Sequence of chain 1.A:
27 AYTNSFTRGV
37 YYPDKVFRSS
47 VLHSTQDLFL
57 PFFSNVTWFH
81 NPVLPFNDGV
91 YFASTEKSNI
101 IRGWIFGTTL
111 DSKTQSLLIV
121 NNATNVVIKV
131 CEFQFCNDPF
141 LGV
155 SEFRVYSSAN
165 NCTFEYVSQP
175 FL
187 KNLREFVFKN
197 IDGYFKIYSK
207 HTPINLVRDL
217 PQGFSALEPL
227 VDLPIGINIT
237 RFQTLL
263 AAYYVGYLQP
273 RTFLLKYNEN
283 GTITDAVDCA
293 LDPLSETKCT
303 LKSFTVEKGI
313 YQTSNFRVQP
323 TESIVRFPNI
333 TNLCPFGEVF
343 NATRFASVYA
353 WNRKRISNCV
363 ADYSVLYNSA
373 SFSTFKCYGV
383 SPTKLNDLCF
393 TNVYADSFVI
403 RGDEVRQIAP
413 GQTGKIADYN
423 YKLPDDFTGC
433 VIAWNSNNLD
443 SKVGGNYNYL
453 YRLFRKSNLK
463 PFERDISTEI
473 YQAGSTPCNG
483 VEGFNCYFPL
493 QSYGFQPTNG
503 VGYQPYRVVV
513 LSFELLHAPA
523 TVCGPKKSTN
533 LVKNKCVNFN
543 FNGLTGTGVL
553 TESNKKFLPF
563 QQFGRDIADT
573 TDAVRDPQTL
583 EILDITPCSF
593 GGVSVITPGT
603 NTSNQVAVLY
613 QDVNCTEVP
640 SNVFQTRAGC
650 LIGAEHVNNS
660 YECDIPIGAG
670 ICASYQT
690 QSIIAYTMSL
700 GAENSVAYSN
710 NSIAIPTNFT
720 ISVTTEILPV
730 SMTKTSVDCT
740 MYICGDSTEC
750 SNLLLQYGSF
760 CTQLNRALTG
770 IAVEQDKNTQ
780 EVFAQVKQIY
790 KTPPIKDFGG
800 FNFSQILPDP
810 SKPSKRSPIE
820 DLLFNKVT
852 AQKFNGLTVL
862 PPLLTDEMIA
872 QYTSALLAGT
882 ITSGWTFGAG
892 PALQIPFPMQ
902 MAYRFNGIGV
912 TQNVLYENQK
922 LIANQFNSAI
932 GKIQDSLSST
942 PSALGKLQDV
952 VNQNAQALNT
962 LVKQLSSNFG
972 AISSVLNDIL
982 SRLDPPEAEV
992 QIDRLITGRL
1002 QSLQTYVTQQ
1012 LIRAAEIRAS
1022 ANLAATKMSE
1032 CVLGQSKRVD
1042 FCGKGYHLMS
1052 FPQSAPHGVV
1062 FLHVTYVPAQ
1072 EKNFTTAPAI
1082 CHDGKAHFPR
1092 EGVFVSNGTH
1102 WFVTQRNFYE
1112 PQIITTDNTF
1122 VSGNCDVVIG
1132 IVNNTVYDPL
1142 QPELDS

This small molecule binds to this protein.
Small molecule (SMILES): CC(=O)N[C@@H]1[C@@H](O)[C@H](O)[C@@H](CO)O[C@H]1O

Binding-site contacts:
Ligand atom N2 contacts residue ASN710 of chain 1.A at 4.2 Å.
Ligand atom N2 contacts residue ASN709 of chain 1.A at 2.9 Å (h-bond).
Ligand atom O7 contacts residue ASN709 of chain 1.A at 4.2 Å.
Ligand atom O7 contacts residue GLY1131 of chain 1.A at 3.8 Å.
Ligand atom C7 contacts residue ASN709 of chain 1.A at 3.3 Å.
Ligand atom C3 contacts residue ASN709 of chain 1.A at 3.8 Å.
Ligand atom C8 contacts residue ILE1130 of chain 1.A at 4.5 Å (hydrophobic).
Ligand atom O5 contacts residue ASN709 of chain 1.A at 2.4 Å (h-bond).
Ligand atom C8 contacts residue ASN709 of chain 1.A at 3.4 Å.
Ligand atom C5 contacts residue ASN709 of chain 1.A at 3.7 Å.
Ligand atom C4 contacts residue ASN709 of chain 1.A at 4.2 Å.
Ligand atom C2 contacts residue ASN709 of chain 1.A at 2.4 Å.
Ligand atom C1 contacts residue ASN710 of chain 1.A at 4.1 Å.
Ligand atom C1 contacts residue ASN709 of chain 1.A at 1.4 Å.